The protein below binds the small molecule below.
Small molecule (SMILES): CC(=O)N[C@H]1[C@H](O[C@H]2[C@H](O)[C@@H](NC(C)=O)CO[C@@H]2CO)O[C@H](CO)[C@@H](O[C@@H]2O[C@H](CO[C@H]3O[C@H](CO)[C@@H](O)[C@H](O[C@H]4O[C@H](CO)[C@@H](O)[C@H](O)[C@@H]4O)[C@@H]3O)[C@@H](O)[C@H](O[C@H]3O[C@H](CO)[C@@H](O)[C@H](O)[C@@H]3O[C@H]3O[C@H](CO)[C@@H](O)[C@H](O)[C@@H]3O)[C@@H]2O)[C@@H]1O

Binding-site contacts:
Ligand atom O7 contacts residue ARG412 of chain 1.D at 2.4 Å (salt-bridge).
Ligand atom O7 contacts residue VAL414 of chain 1.D at 4.1 Å.
Ligand atom C6 contacts residue GLU181 of chain 1.D at 3.8 Å.
Ligand atom O6 contacts residue GLY349 of chain 1.D at 3.7 Å.
Ligand atom O6 contacts residue CYS347 of chain 1.D at 3.8 Å.
Ligand atom O5 contacts residue ASN232 of chain 1.D at 2.4 Å (h-bond).
Ligand atom C5 contacts residue ASN232 of chain 1.D at 3.5 Å.
Ligand atom C3 contacts residue SER415 of chain 1.D at 3.7 Å.
Ligand atom O2 contacts residue GLU34 of chain 1.D at 3.9 Å.
Ligand atom C7 contacts residue ASN232 of chain 1.D at 4.1 Å.
Ligand atom C7 contacts residue SER415 of chain 1.D at 3.5 Å.
Ligand atom C1 contacts residue ASN232 of chain 1.D at 1.4 Å.
Ligand atom N2 contacts residue SER415 of chain 1.D at 2.6 Å (h-bond).
Ligand atom C2 contacts residue ASN232 of chain 1.D at 2.6 Å.
Ligand atom C1 contacts residue VAL414 of chain 1.D at 3.7 Å (hydrophobic).
Ligand atom C6 contacts residue SER179 of chain 1.D at 3.6 Å.
Ligand atom C8 contacts residue CYS347 of chain 1.D at 3.6 Å (hydrophobic).
Ligand atom C7 contacts residue ARG412 of chain 1.D at 3.5 Å.
Ligand atom C6 contacts residue NAG1 of chain 1.QA at 4.1 Å.
Ligand atom C8 contacts residue LEU231 of chain 1.D at 3.5 Å (hydrophobic).
Ligand atom O6 contacts residue SER179 of chain 1.D at 2.8 Å (h-bond).
Ligand atom C8 contacts residue VAL224 of chain 1.D at 4.2 Å (hydrophobic).
Ligand atom C5 contacts residue GLU181 of chain 1.D at 4.2 Å.
Ligand atom N2 contacts residue ASN232 of chain 1.D at 2.9 Å (h-bond).
Ligand atom C1 contacts residue NAG1 of chain 1.QA at 3.7 Å.
Ligand atom O4 contacts residue GLN408 of chain 1.D at 3.7 Å.
Ligand atom O3 contacts residue ARG412 of chain 1.D at 4.2 Å.
Ligand atom O5 contacts residue NAG1 of chain 1.QA at 3.3 Å (h-bond).
Ligand atom O7 contacts residue VAL224 of chain 1.D at 4.1 Å.
Ligand atom C6 contacts residue GLY348 of chain 1.D at 3.6 Å.
Ligand atom N2 contacts residue CYS347 of chain 1.D at 4.0 Å.
Ligand atom C5 contacts residue NAG1 of chain 1.QA at 3.7 Å.
Ligand atom C7 contacts residue CYS347 of chain 1.D at 3.8 Å (hydrophobic).
Ligand atom C8 contacts residue SER415 of chain 1.D at 3.6 Å.
Ligand atom C2 contacts residue SER415 of chain 1.D at 3.3 Å.
Ligand atom C1 contacts residue SER415 of chain 1.D at 3.3 Å.
Ligand atom O4 contacts residue SER179 of chain 1.D at 4.0 Å.
Ligand atom C5 contacts residue VAL414 of chain 1.D at 4.1 Å (hydrophobic).
Ligand atom O6 contacts residue GLY348 of chain 1.D at 2.7 Å (h-bond).
Ligand atom C3 contacts residue ASN232 of chain 1.D at 3.8 Å.

Sequence of chain 1.D:
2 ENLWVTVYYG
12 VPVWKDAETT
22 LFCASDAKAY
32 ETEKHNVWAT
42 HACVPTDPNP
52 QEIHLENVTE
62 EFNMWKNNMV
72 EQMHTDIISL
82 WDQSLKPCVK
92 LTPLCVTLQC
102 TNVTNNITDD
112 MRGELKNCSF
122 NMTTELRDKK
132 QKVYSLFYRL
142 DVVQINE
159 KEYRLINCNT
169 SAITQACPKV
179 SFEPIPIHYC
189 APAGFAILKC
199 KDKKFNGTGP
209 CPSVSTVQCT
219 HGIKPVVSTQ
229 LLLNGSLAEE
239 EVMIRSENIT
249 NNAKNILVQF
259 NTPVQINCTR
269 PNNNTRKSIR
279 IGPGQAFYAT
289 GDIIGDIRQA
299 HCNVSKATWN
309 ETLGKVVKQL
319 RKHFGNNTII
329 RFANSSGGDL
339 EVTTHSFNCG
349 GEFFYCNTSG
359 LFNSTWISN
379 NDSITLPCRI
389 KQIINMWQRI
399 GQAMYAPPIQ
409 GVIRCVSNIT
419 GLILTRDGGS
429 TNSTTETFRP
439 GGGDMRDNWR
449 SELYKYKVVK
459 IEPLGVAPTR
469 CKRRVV